Sequence of chain 32.E:
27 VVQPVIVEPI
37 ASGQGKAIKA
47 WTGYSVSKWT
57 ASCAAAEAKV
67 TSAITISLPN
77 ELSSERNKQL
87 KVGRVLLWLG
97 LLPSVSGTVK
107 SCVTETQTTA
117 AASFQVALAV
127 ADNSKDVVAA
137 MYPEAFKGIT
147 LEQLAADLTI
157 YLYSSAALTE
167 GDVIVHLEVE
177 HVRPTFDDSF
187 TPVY

Binding-site contacts:
Ligand atom N1 contacts residue THR48 of chain 32.D at 4.0 Å.
Ligand atom O4' contacts residue LYS143 of chain 32.D at 4.1 Å.
Ligand atom OP2 contacts residue GLY49 of chain 32.E at 4.2 Å.
Ligand atom C8 contacts residue TRP47 of chain 32.D at 3.8 Å (hydrophobic).
Ligand atom N7 contacts residue TRP47 of chain 32.D at 3.7 Å.
Ligand atom O4' contacts residue TRP47 of chain 32.D at 4.1 Å.
Ligand atom C2 contacts residue TRP47 of chain 32.D at 4.2 Å (hydrophobic).
Ligand atom C6 contacts residue THR48 of chain 32.D at 4.2 Å.
Ligand atom C4 contacts residue TRP47 of chain 32.D at 3.9 Å (hydrophobic).
Ligand atom N6 contacts residue THR48 of chain 32.D at 3.3 Å (h-bond).
Ligand atom OP2 contacts residue VAL178 of chain 32.E at 4.5 Å.
Ligand atom N9 contacts residue TRP47 of chain 32.D at 3.9 Å.
Ligand atom N3 contacts residue TRP47 of chain 32.D at 4.1 Å.
Ligand atom C6 contacts residue TRP47 of chain 32.D at 3.9 Å (hydrophobic).
Ligand atom N1 contacts residue TRP47 of chain 32.D at 4.3 Å.
Ligand atom C5 contacts residue TRP47 of chain 32.D at 3.8 Å (hydrophobic).
Ligand atom C5' contacts residue VAL178 of chain 32.E at 4.5 Å (hydrophobic).
Ligand atom N6 contacts residue TRP47 of chain 32.D at 3.8 Å.
Ligand atom N6 contacts residue TYR50 of chain 32.D at 4.2 Å.
Ligand atom C1' contacts residue TRP47 of chain 32.D at 4.3 Å (hydrophobic).

The protein below binds the small molecule below.
Small molecule (SMILES): Nc1ncnc2c1ncn2[C@@H]1O[C@H](COO[C@@H]2C[C@@H](CO[P](=O)(O)O[C@H]3[C@@H](O)[C@H](n4cnc5c(N)ncnc54)O[C@@H]3COP(=O)=O)O[C@H]2n2ccc(=O)[nH]c2=O)[C@@H](OOP(O)OC[C@H]2O[C@@H](n3ccc(=O)[nH]c3=O)[C@H](O)[C@@H]2O)[C@H]1O.Op1oo1

Sequence of chain 32.D:
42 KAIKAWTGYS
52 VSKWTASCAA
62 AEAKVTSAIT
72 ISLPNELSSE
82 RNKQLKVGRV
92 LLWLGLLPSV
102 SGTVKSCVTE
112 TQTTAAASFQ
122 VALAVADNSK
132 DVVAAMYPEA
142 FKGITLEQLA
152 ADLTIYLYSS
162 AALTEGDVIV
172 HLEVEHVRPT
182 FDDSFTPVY